Sequence of chain 35.B:
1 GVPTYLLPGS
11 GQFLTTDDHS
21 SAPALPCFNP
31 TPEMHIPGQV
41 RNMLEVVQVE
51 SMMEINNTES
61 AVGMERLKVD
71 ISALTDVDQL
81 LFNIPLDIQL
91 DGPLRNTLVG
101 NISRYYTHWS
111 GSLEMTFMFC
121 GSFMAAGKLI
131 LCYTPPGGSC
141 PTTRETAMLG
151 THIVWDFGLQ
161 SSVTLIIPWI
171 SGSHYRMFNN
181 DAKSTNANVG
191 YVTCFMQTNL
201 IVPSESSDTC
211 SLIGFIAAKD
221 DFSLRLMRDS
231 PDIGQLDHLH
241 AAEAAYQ

A protein and the small-molecule ligand that binds it are described below.
Small molecule (SMILES): Cc1cc(-c2noc(C(F)(F)F)n2)ccc1OCCCc1cc(C(=O)N(C)C)no1

Binding-site contacts:
Ligand atom F26 contacts residue ALA145 of chain 35.A at 2.9 Å.
Ligand atom C05 contacts residue TYR193 of chain 35.A at 3.3 Å (hydrophobic).
Ligand atom C29 contacts residue VAL195 of chain 35.A at 3.4 Å (hydrophobic).
Ligand atom C29 contacts residue SER194 of chain 35.A at 3.5 Å.
Ligand atom F26 contacts residue PHE147 of chain 35.A at 2.6 Å.
Ligand atom C14 contacts residue ILE119 of chain 35.A at 3.6 Å (hydrophobic).
Ligand atom C21 contacts residue ILE182 of chain 35.A at 3.4 Å (hydrophobic).
Ligand atom C08 contacts residue ALA117 of chain 35.A at 3.8 Å (hydrophobic).
Ligand atom F26 contacts residue MET146 of chain 35.A at 3.2 Å.
Ligand atom O01 contacts residue PHE115 of chain 35.A at 3.5 Å.
Ligand atom N20 contacts residue ILE182 of chain 35.A at 3.3 Å.
Ligand atom C16 contacts residue ILE184 of chain 35.A at 3.2 Å (hydrophobic).
Ligand atom N19 contacts residue LEU220 of chain 35.A at 3.1 Å.
Ligand atom F24 contacts residue ILE182 of chain 35.A at 3.6 Å.
Ligand atom C12 contacts residue ILE119 of chain 35.A at 3.4 Å (hydrophobic).
Ligand atom C30 contacts residue PHE115 of chain 35.A at 3.6 Å (hydrophobic).
Ligand atom O23 contacts residue LEU220 of chain 35.A at 3.2 Å.
Ligand atom N02 contacts residue PHE115 of chain 35.A at 3.6 Å.
Ligand atom N28 contacts residue TYR193 of chain 35.A at 3.4 Å.
Ligand atom O01 contacts residue THR97 of chain 35.A at 3.6 Å.
Ligand atom C21 contacts residue PHE147 of chain 35.A at 3.8 Å (hydrophobic).
Ligand atom C22 contacts residue ALA169 of chain 35.A at 3.5 Å (hydrophobic).
Ligand atom C13 contacts residue ILE119 of chain 35.A at 3.4 Å (hydrophobic).
Ligand atom C17 contacts residue ILE184 of chain 35.A at 3.4 Å (hydrophobic).
Ligand atom O10 contacts residue ILE95 of chain 35.A at 3.3 Å.
Ligand atom C22 contacts residue ALA145 of chain 35.A at 3.6 Å (hydrophobic).
Ligand atom N20 contacts residue PHE147 of chain 35.A at 3.4 Å.
Ligand atom N20 contacts residue ILE184 of chain 35.A at 3.8 Å.
Ligand atom C07 contacts residue TYR193 of chain 35.A at 3.6 Å (hydrophobic).
Ligand atom N02 contacts residue THR97 of chain 35.A at 3.4 Å.
Ligand atom F25 contacts residue VAL171 of chain 35.A at 3.1 Å.
Ligand atom C06 contacts residue TYR193 of chain 35.A at 3.8 Å (hydrophobic).
Ligand atom C29 contacts residue TYR193 of chain 35.A at 3.5 Å (hydrophobic).
Ligand atom C08 contacts residue MET241 of chain 35.A at 3.6 Å (hydrophobic).
Ligand atom C04 contacts residue TYR193 of chain 35.A at 3.8 Å (hydrophobic).
Ligand atom C30 contacts residue TYR193 of chain 35.A at 3.8 Å (hydrophobic).
Ligand atom C22 contacts residue PHE147 of chain 35.A at 3.8 Å (hydrophobic).
Ligand atom F26 contacts residue ALA169 of chain 35.A at 2.5 Å.
Ligand atom F25 contacts residue ALA145 of chain 35.A at 3.0 Å.
Ligand atom F24 contacts residue ALA169 of chain 35.A at 3.3 Å.

Sequence of chain 35.A:
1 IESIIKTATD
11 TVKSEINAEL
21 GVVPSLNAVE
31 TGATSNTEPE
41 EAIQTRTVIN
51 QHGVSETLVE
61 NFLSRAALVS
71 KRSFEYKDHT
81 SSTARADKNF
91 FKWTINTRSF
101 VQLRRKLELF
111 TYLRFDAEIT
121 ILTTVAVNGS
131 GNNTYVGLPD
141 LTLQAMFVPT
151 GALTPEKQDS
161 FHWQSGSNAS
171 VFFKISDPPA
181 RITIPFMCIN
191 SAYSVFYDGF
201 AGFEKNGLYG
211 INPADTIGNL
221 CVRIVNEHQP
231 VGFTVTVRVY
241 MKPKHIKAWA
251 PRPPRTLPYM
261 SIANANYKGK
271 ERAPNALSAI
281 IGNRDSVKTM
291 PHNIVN